Binding-site contacts:
Ligand atom C2 contacts residue ASN107 of chain 1.A at 2.1 Å.
Ligand atom O5 contacts residue GLN105 of chain 1.A at 3.7 Å.
Ligand atom C1 contacts residue GLN105 of chain 1.A at 4.4 Å.
Ligand atom C8 contacts residue THR109 of chain 1.A at 3.5 Å.
Ligand atom C1 contacts residue PRO102 of chain 1.A at 4.2 Å (hydrophobic).
Ligand atom C7 contacts residue ASP123 of chain 1.A at 4.2 Å.
Ligand atom N2 contacts residue ASN107 of chain 1.A at 2.6 Å (h-bond).
Ligand atom C8 contacts residue ASN107 of chain 1.A at 3.5 Å.
Ligand atom C8 contacts residue ASP123 of chain 1.A at 3.9 Å.
Ligand atom C4 contacts residue ASN107 of chain 1.A at 4.1 Å.
Ligand atom O6 contacts residue GLN105 of chain 1.A at 3.6 Å (h-bond).
Ligand atom O7 contacts residue ASP123 of chain 1.A at 3.7 Å.
Ligand atom C3 contacts residue ASN107 of chain 1.A at 3.6 Å.
Ligand atom C7 contacts residue ASN107 of chain 1.A at 3.0 Å.
Ligand atom C1 contacts residue ASN107 of chain 1.A at 1.4 Å.
Ligand atom O7 contacts residue ASN107 of chain 1.A at 3.1 Å (h-bond).
Ligand atom C5 contacts residue ASN107 of chain 1.A at 3.6 Å.
Ligand atom O5 contacts residue ASN107 of chain 1.A at 2.4 Å (h-bond).

The small molecule below binds the protein below.
Small molecule (SMILES): CC(=O)N[C@H]1[C@H](O[C@H]2[C@H](O)[C@@H](NC(C)=O)CO[C@@H]2CO)O[C@H](CO)[C@@H](O[C@@H]2O[C@H](CO)[C@@H](O)[C@H](O)[C@@H]2O)[C@@H]1O

Sequence of chain 1.A:
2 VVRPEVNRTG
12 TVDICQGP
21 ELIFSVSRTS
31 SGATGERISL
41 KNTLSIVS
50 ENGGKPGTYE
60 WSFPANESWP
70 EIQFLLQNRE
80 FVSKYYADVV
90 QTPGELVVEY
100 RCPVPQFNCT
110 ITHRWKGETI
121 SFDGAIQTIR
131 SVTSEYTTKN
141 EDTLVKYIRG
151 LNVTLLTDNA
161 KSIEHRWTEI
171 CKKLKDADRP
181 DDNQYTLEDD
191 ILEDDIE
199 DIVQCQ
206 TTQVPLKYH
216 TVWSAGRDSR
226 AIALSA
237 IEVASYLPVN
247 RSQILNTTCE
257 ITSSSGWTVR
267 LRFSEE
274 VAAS